This protein binds this small molecule.
Small molecule (SMILES): Cc1ncc(COP(=O)(O)O)c(C/N=C(\CON)C(=O)O)c1O

Sequence of chain 1.A:
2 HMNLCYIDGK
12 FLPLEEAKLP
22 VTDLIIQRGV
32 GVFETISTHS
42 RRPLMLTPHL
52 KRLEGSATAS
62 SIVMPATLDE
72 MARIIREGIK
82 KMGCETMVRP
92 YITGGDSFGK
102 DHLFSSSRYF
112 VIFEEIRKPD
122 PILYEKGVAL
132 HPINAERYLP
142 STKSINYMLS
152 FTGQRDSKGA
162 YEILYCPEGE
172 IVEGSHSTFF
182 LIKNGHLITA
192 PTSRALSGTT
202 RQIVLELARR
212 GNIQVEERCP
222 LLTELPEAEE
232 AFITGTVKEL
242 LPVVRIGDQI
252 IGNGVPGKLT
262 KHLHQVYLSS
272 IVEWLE

Sequence of chain 1.B:
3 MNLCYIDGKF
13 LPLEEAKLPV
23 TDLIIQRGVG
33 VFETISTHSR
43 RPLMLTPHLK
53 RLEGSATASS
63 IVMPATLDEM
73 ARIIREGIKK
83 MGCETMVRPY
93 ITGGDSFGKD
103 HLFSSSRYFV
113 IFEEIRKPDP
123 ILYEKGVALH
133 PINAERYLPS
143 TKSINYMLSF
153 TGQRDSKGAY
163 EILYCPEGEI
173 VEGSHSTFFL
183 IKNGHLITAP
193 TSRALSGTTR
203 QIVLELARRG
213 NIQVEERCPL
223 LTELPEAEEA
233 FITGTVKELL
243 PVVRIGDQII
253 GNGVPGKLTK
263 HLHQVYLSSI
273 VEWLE

Binding-site contacts:
Ligand atom O3P contacts residue PMP1 of chain 1.F at 0.4 Å (h-bond).
Ligand atom O1P contacts residue THR201 of chain 1.B at 2.6 Å (h-bond).
Ligand atom C2A contacts residue PMP1 of chain 1.F at 0.6 Å.
Ligand atom C4A contacts residue HIS177 of chain 1.B at 3.4 Å.
Ligand atom O3 contacts residue PMP1 of chain 1.F at 0.4 Å (h-bond).
Ligand atom N contacts residue HIS177 of chain 1.B at 2.8 Å (h-bond).
Ligand atom O3P contacts residue ARG53 of chain 1.B at 3.0 Å (salt-bridge).
Ligand atom C5 contacts residue PMP1 of chain 1.F at 0.3 Å.
Ligand atom C3 contacts residue PMP1 of chain 1.F at 0.2 Å.
Ligand atom ND contacts residue ARG29 of chain 1.A at 3.5 Å (salt-bridge).
Ligand atom C4 contacts residue PMP1 of chain 1.F at 0.1 Å.
Ligand atom N1 contacts residue SER178 of chain 1.B at 3.5 Å (h-bond).
Ligand atom O2P contacts residue THR237 of chain 1.B at 2.9 Å (h-bond).
Ligand atom CA contacts residue PMP1 of chain 1.F at 2.1 Å.
Ligand atom O2P contacts residue PMP1 of chain 1.F at 0.4 Å (h-bond).
Ligand atom N1 contacts residue PMP1 of chain 1.F at 0.3 Å (h-bond).
Ligand atom O1P contacts residue PMP1 of chain 1.F at 0.4 Å (h-bond).
Ligand atom C contacts residue PMP1 of chain 1.F at 3.1 Å.
Ligand atom ND contacts residue THR36 of chain 1.B at 3.2 Å (h-bond).
Ligand atom N contacts residue PMP1 of chain 1.F at 1.1 Å (h-bond).
Ligand atom C6 contacts residue SER178 of chain 1.B at 3.3 Å.
Ligand atom O4P contacts residue PMP1 of chain 1.F at 0.6 Å (h-bond).
Ligand atom OXT contacts residue VAL238 of chain 1.B at 3.3 Å (h-bond).
Ligand atom C4A contacts residue LYS144 of chain 1.B at 3.2 Å.
Ligand atom O contacts residue VAL238 of chain 1.B at 3.5 Å (h-bond).
Ligand atom C6 contacts residue PMP1 of chain 1.F at 0.3 Å.
Ligand atom C4A contacts residue PMP1 of chain 1.F at 0.3 Å.
Ligand atom O3P contacts residue THR200 of chain 1.B at 2.7 Å (h-bond).
Ligand atom O contacts residue GLY236 of chain 1.B at 3.5 Å.
Ligand atom O contacts residue LYS239 of chain 1.B at 3.2 Å (salt-bridge).
Ligand atom ND contacts residue LYS144 of chain 1.B at 3.1 Å (salt-bridge).
Ligand atom C5A contacts residue PMP1 of chain 1.F at 0.5 Å.
Ligand atom P contacts residue PMP1 of chain 1.F at 0.4 Å.
Ligand atom O3 contacts residue TYR148 of chain 1.B at 2.5 Å (h-bond).
Ligand atom P contacts residue THR200 of chain 1.B at 3.5 Å.
Ligand atom OG contacts residue PMP1 of chain 1.F at 3.3 Å.
Ligand atom C4 contacts residue HIS177 of chain 1.B at 3.3 Å.
Ligand atom CB contacts residue PMP1 of chain 1.F at 3.1 Å.
Ligand atom C2 contacts residue PMP1 of chain 1.F at 0.3 Å.
Ligand atom N1 contacts residue GLU174 of chain 1.B at 2.9 Å (salt-bridge).